A protein and the small-molecule ligand that binds it are described below.
Small molecule (SMILES): NN1C(=O)N[C@@]2(O[C@H](CO)[C@@H](O)[C@H](O)[C@H]2O)C1=O

Binding-site contacts:
Ligand atom C5 contacts residue LEU136 of chain 1.A at 3.9 Å (hydrophobic).
Ligand atom O8 contacts residue ASN284 of chain 1.A at 3.2 Å (h-bond).
Ligand atom O4 contacts residue ASN484 of chain 1.A at 3.5 Å (h-bond).
Ligand atom C5 contacts residue GLY135 of chain 1.A at 3.9 Å.
Ligand atom N1 contacts residue LEU136 of chain 1.A at 4.0 Å.
Ligand atom O7 contacts residue GLY135 of chain 1.A at 3.1 Å.
Ligand atom O7 contacts residue LEU136 of chain 1.A at 3.2 Å (h-bond).
Ligand atom O5 contacts residue LEU136 of chain 1.A at 3.9 Å.
Ligand atom C4 contacts residue GLY675 of chain 1.A at 3.6 Å.
Ligand atom N1 contacts residue ASN284 of chain 1.A at 3.1 Å (h-bond).
Ligand atom C7 contacts residue LEU136 of chain 1.A at 3.6 Å (hydrophobic).
Ligand atom O2 contacts residue TYR573 of chain 1.A at 3.1 Å (h-bond).
Ligand atom O5 contacts residue HIS377 of chain 1.A at 3.6 Å.
Ligand atom C6 contacts residue HIS377 of chain 1.A at 3.6 Å.
Ligand atom C1 contacts residue HIS377 of chain 1.A at 3.7 Å.
Ligand atom O4 contacts residue GLY675 of chain 1.A at 2.7 Å (h-bond).
Ligand atom O3 contacts residue SER674 of chain 1.A at 3.1 Å (h-bond).
Ligand atom O3 contacts residue ALA673 of chain 1.A at 3.6 Å (h-bond).
Ligand atom C8 contacts residue ASN284 of chain 1.A at 3.1 Å.
Ligand atom O2 contacts residue GLU672 of chain 1.A at 3.0 Å (salt-bridge).
Ligand atom O4 contacts residue SER674 of chain 1.A at 3.7 Å.
Ligand atom C2 contacts residue HIS377 of chain 1.A at 3.5 Å.
Ligand atom O3 contacts residue GLY675 of chain 1.A at 3.0 Å (h-bond).
Ligand atom O2 contacts residue ASN284 of chain 1.A at 3.0 Å (h-bond).
Ligand atom N3 contacts residue ASP283 of chain 1.A at 2.9 Å (salt-bridge).
Ligand atom N3 contacts residue ASN284 of chain 1.A at 3.3 Å (h-bond).
Ligand atom N2 contacts residue ASN284 of chain 1.A at 3.7 Å.
Ligand atom O6 contacts residue ASN484 of chain 1.A at 2.8 Å (h-bond).
Ligand atom N2 contacts residue HIS377 of chain 1.A at 3.0 Å (h-bond).
Ligand atom C3 contacts residue GLY675 of chain 1.A at 3.7 Å.
Ligand atom O6 contacts residue VAL455 of chain 1.A at 3.6 Å.
Ligand atom C7 contacts residue ASN284 of chain 1.A at 3.6 Å.
Ligand atom C2 contacts residue GLU672 of chain 1.A at 3.8 Å.
Ligand atom C6 contacts residue LEU136 of chain 1.A at 4.0 Å (hydrophobic).
Ligand atom C3 contacts residue GLU672 of chain 1.A at 3.5 Å.
Ligand atom O6 contacts residue LEU139 of chain 1.A at 3.8 Å.
Ligand atom C6 contacts residue ASN484 of chain 1.A at 3.4 Å.
Ligand atom C6 contacts residue GLY135 of chain 1.A at 3.8 Å.
Ligand atom O6 contacts residue HIS377 of chain 1.A at 2.7 Å (h-bond).
Ligand atom O3 contacts residue GLU672 of chain 1.A at 2.7 Å (salt-bridge).

Sequence of chain 1.A:
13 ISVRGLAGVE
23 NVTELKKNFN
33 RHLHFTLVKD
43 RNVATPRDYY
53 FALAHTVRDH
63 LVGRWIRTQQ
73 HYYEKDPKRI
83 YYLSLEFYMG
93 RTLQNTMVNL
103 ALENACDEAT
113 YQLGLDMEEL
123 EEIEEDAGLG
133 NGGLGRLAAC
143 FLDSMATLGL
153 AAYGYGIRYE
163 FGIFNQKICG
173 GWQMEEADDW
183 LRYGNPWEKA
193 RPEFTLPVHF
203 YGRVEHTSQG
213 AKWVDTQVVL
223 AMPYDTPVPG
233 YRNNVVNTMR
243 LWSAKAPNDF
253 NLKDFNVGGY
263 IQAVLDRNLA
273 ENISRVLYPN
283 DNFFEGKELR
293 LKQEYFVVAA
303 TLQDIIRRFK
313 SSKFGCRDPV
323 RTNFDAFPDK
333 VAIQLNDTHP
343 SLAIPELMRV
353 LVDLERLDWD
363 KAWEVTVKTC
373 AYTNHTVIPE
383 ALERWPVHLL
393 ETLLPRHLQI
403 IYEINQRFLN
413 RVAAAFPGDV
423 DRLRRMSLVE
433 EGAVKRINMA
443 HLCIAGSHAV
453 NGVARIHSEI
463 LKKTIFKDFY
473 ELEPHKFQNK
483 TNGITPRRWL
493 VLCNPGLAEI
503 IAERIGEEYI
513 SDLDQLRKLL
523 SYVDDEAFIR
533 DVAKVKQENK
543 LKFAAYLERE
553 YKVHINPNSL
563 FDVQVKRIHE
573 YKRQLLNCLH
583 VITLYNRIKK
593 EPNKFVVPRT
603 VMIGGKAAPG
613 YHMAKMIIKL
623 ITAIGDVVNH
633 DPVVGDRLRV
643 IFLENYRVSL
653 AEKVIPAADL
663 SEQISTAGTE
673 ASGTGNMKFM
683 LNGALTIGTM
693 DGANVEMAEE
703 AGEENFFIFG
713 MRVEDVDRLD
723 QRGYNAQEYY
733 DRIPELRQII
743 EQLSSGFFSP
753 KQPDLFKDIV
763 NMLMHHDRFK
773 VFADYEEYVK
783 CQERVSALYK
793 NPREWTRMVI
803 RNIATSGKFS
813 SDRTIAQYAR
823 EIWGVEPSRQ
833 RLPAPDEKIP